Binding-site contacts:
Ligand atom CAE contacts residue PHE122 of chain 1.C at 3.8 Å (hydrophobic).
Ligand atom CAI contacts residue NAP1 of chain 1.P at 3.5 Å.
Ligand atom CAA contacts residue VAL180 of chain 1.C at 3.8 Å (hydrophobic).
Ligand atom CAD contacts residue MET186 of chain 1.C at 3.5 Å (hydrophobic).
Ligand atom OAB contacts residue TYR183 of chain 1.C at 2.5 Å (h-bond).
Ligand atom CAQ contacts residue NAP1 of chain 1.P at 3.4 Å.
Ligand atom CAA contacts residue ILE233 of chain 1.C at 3.5 Å (hydrophobic).
Ligand atom CAS contacts residue NAP1 of chain 1.P at 3.6 Å.
Ligand atom FAC contacts residue PHE230 of chain 1.C at 3.2 Å.
Ligand atom CAK contacts residue VAL227 of chain 1.C at 3.3 Å (hydrophobic).
Ligand atom CAL contacts residue ILE233 of chain 1.C at 3.7 Å (hydrophobic).
Ligand atom CAO contacts residue NAP1 of chain 1.P at 3.3 Å.
Ligand atom CAD contacts residue ALA123 of chain 1.C at 3.7 Å (hydrophobic).
Ligand atom CAF contacts residue LEU128 of chain 1.C at 3.7 Å (hydrophobic).
Ligand atom CAQ contacts residue TYR183 of chain 1.C at 3.3 Å (hydrophobic).
Ligand atom CAG contacts residue ALA121 of chain 1.C at 3.9 Å (hydrophobic).
Ligand atom CAJ contacts residue NAP1 of chain 1.P at 3.6 Å.
Ligand atom CAG contacts residue SER223 of chain 1.C at 3.5 Å.
Ligand atom FAC contacts residue NAP1 of chain 1.P at 3.1 Å.
Ligand atom CAH contacts residue VAL227 of chain 1.C at 3.8 Å (hydrophobic).
Ligand atom FAC contacts residue ALA224 of chain 1.C at 3.1 Å.
Ligand atom CAU contacts residue NAP1 of chain 1.P at 3.4 Å.
Ligand atom CAE contacts residue MET186 of chain 1.C at 3.9 Å (hydrophobic).
Ligand atom CAK contacts residue ILE233 of chain 1.C at 3.7 Å (hydrophobic).
Ligand atom CAI contacts residue TYR173 of chain 1.C at 3.9 Å (hydrophobic).
Ligand atom CAA contacts residue GLY228 of chain 1.C at 3.8 Å.
Ligand atom OAP contacts residue NAP1 of chain 1.P at 3.1 Å (h-bond).
Ligand atom CAS contacts residue SER223 of chain 1.C at 3.8 Å.
Ligand atom CAR contacts residue NAP1 of chain 1.P at 3.2 Å.
Ligand atom CAA contacts residue VAL227 of chain 1.C at 3.9 Å (hydrophobic).
Ligand atom OAB contacts residue LYS190 of chain 1.C at 3.7 Å.
Ligand atom OAB contacts residue NAP1 of chain 1.P at 2.5 Å (h-bond).
Ligand atom CAI contacts residue TYR183 of chain 1.C at 3.4 Å (hydrophobic).
Ligand atom CAM contacts residue PHE230 of chain 1.C at 3.7 Å (hydrophobic).
Ligand atom CAT contacts residue NAP1 of chain 1.P at 3.3 Å.
Ligand atom CAK contacts residue GLY228 of chain 1.C at 3.8 Å.
Ligand atom OAP contacts residue SER223 of chain 1.C at 3.8 Å.
Ligand atom CAE contacts residue ALA121 of chain 1.C at 3.6 Å (hydrophobic).
Ligand atom CAL contacts residue TYR173 of chain 1.C at 3.6 Å (hydrophobic).
Ligand atom CAA contacts residue GLN181 of chain 1.C at 3.1 Å.

Sequence of chain 1.C:
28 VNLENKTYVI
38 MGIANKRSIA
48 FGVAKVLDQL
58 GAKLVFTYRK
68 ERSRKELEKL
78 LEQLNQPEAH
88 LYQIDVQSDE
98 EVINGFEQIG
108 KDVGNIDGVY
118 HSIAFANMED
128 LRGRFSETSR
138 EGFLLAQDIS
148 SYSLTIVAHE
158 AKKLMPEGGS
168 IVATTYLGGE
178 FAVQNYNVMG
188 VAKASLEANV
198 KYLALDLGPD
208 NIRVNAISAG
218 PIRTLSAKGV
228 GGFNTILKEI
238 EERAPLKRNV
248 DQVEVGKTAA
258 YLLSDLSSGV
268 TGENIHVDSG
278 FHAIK

The small molecule below binds the protein below.
Small molecule (SMILES): CCCCCCc1cc(O)c(Oc2ccccc2)cc1F